Binding-site contacts:
Ligand atom C3 contacts residue VAL296 of chain 11.B at 3.5 Å (hydrophobic).
Ligand atom O4 contacts residue GLY78 of chain 11.B at 3.1 Å.
Ligand atom O1A contacts residue ARG77 of chain 11.B at 3.2 Å (salt-bridge).
Ligand atom C5 contacts residue TYR72 of chain 11.B at 3.7 Å (hydrophobic).
Ligand atom O4 contacts residue ILE79 of chain 11.B at 3.8 Å.
Ligand atom O4 contacts residue THR291 of chain 11.B at 3.3 Å.
Ligand atom C10 contacts residue TYR72 of chain 11.B at 3.6 Å (hydrophobic).
Ligand atom C5 contacts residue ASN93 of chain 11.B at 4.0 Å.
Ligand atom C1 contacts residue GLY78 of chain 11.B at 4.1 Å.
Ligand atom O4 contacts residue VAL296 of chain 11.B at 4.2 Å.
Ligand atom O4 contacts residue HIS298 of chain 11.B at 3.1 Å (h-bond).
Ligand atom C6 contacts residue ASN93 of chain 11.B at 3.2 Å.
Ligand atom C6 contacts residue TYR72 of chain 11.B at 3.9 Å (hydrophobic).
Ligand atom C2 contacts residue GLY78 of chain 11.B at 3.9 Å.
Ligand atom C4 contacts residue ARG77 of chain 11.B at 3.8 Å.
Ligand atom O4 contacts residue ASN80 of chain 11.B at 4.3 Å.
Ligand atom O1B contacts residue TYR72 of chain 11.B at 3.8 Å.
Ligand atom O1A contacts residue TYR72 of chain 11.B at 3.0 Å.
Ligand atom C3 contacts residue GLY78 of chain 11.B at 3.8 Å.
Ligand atom C1 contacts residue ARG77 of chain 11.B at 3.3 Å.
Ligand atom C4 contacts residue GLY78 of chain 11.B at 3.3 Å.
Ligand atom C2 contacts residue VAL296 of chain 11.B at 4.3 Å (hydrophobic).
Ligand atom O3 contacts residue ASN80 of chain 11.B at 3.9 Å.
Ligand atom O3 contacts residue ARG77 of chain 11.B at 4.1 Å.
Ligand atom O6 contacts residue ASN93 of chain 11.B at 3.5 Å (h-bond).
Ligand atom N5 contacts residue TYR72 of chain 11.B at 2.8 Å (h-bond).
Ligand atom C9 contacts residue ARG77 of chain 11.B at 3.5 Å.
Ligand atom C3 contacts residue ARG77 of chain 11.B at 4.0 Å.
Ligand atom C4 contacts residue TYR72 of chain 11.B at 3.9 Å (hydrophobic).
Ligand atom C4 contacts residue HIS298 of chain 11.B at 3.5 Å.
Ligand atom O3 contacts residue VAL296 of chain 11.B at 3.9 Å.
Ligand atom O3 contacts residue GLY78 of chain 11.B at 3.0 Å.
Ligand atom C1 contacts residue TYR72 of chain 11.B at 3.7 Å (hydrophobic).
Ligand atom C5 contacts residue ARG77 of chain 11.B at 4.2 Å.
Ligand atom C3 contacts residue GLY78 of chain 11.B at 3.8 Å.
Ligand atom O1B contacts residue ARG77 of chain 11.B at 2.7 Å (salt-bridge).
Ligand atom C3 contacts residue HIS298 of chain 11.B at 3.5 Å.
Ligand atom C11 contacts residue TYR72 of chain 11.B at 3.5 Å (hydrophobic).
Ligand atom C11 contacts residue ASP85 of chain 11.C at 3.7 Å.
Ligand atom O1A contacts residue GLY78 of chain 11.B at 3.9 Å.

Sequence of chain 11.B:
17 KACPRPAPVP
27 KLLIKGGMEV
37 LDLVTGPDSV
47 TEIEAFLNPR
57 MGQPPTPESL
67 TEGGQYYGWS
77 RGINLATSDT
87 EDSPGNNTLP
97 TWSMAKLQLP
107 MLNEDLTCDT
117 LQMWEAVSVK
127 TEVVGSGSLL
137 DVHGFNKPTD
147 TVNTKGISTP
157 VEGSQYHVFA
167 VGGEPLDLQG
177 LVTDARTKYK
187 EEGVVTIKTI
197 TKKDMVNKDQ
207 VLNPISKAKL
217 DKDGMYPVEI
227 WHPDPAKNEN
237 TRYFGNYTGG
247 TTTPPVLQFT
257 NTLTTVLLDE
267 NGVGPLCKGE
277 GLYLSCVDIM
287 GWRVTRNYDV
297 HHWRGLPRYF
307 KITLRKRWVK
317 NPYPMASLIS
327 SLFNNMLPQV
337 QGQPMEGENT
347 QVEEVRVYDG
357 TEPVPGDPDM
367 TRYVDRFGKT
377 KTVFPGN

This small molecule binds to this protein.
Small molecule (SMILES): CC(=O)N[C@H]1[C@H]([C@H](O)[C@H](O)CO)O[C@@](O[C@H]2[C@@H](O)[C@@H](CO)O[C@@H](O[C@H]3[C@H](O)[C@@H](O)[C@H](O)O[C@@H]3CO)[C@@H]2O)(C(=O)O)C[C@@H]1O

Sequence of chain 11.C:
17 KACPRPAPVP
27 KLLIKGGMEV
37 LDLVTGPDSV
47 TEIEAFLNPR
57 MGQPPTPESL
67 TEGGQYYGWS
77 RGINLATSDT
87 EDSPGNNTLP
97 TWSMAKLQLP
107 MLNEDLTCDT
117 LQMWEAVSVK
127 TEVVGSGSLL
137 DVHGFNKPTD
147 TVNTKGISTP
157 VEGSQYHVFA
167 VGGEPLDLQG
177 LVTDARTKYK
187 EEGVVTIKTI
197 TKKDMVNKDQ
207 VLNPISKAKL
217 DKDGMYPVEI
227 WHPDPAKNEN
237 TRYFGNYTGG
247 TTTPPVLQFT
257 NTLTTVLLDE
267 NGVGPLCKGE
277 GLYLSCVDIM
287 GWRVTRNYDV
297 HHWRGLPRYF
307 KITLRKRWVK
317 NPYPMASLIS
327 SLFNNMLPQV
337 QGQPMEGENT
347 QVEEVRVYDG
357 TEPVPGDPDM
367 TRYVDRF